Sequence of chain 1.C:
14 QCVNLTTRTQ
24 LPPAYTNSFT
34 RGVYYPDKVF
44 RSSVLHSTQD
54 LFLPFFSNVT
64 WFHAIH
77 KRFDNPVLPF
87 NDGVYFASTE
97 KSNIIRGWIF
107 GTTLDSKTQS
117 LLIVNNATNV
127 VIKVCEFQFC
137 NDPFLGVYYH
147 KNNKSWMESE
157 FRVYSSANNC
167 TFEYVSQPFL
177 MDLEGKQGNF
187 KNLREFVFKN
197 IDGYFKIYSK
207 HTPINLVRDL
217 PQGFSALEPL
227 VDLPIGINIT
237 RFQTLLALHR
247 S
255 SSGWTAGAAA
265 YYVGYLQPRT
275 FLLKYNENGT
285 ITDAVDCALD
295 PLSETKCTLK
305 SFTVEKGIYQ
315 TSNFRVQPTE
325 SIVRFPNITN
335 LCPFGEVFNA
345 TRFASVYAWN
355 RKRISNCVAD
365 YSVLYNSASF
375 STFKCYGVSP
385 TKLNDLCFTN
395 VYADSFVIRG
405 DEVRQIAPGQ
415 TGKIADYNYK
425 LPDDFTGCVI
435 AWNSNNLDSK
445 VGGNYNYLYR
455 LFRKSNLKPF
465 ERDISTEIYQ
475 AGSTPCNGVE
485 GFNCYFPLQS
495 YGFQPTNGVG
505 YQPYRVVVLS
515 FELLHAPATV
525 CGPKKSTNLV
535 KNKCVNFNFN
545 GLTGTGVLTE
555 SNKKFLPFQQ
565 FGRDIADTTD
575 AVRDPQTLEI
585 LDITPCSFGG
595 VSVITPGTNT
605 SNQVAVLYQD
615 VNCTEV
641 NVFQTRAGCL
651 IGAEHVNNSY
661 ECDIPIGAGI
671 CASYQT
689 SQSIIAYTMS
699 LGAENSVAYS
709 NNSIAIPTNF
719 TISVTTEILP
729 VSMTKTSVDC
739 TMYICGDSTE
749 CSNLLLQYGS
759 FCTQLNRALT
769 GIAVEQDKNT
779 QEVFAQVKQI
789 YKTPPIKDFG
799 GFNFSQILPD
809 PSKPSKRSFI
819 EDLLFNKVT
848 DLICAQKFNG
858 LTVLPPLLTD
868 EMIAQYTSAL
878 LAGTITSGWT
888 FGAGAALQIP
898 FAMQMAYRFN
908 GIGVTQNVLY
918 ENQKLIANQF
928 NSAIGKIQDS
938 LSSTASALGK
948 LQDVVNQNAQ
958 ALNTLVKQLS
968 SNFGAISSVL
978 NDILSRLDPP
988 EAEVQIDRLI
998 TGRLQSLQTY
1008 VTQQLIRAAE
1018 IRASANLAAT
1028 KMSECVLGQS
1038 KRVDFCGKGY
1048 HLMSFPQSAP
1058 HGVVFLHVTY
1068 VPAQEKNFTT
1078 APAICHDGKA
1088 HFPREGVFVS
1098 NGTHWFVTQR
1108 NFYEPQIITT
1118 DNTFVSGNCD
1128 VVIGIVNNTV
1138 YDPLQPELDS

Binding-site contacts:
Ligand atom C5 contacts residue ASN717 of chain 1.C at 3.7 Å.
Ligand atom O7 contacts residue ASN925 of chain 1.C at 2.9 Å.
Ligand atom C8 contacts residue LEU922 of chain 1.C at 4.0 Å (hydrophobic).
Ligand atom O6 contacts residue THR719 of chain 1.C at 3.5 Å (h-bond).
Ligand atom C5 contacts residue GLN926 of chain 1.C at 3.6 Å.
Ligand atom C1 contacts residue ASN717 of chain 1.C at 1.4 Å.
Ligand atom O6 contacts residue PHE718 of chain 1.C at 4.1 Å.
Ligand atom C7 contacts residue ASN717 of chain 1.C at 3.2 Å.
Ligand atom N2 contacts residue ASN717 of chain 1.C at 2.9 Å (h-bond).
Ligand atom O6 contacts residue GLN926 of chain 1.C at 2.8 Å (h-bond).
Ligand atom C8 contacts residue ASN925 of chain 1.C at 3.5 Å.
Ligand atom C7 contacts residue ASN925 of chain 1.C at 3.5 Å.
Ligand atom C8 contacts residue GLN926 of chain 1.C at 3.8 Å.
Ligand atom C3 contacts residue ASN717 of chain 1.C at 3.8 Å.
Ligand atom C6 contacts residue GLN926 of chain 1.C at 3.6 Å.
Ligand atom O5 contacts residue GLN926 of chain 1.C at 4.1 Å.
Ligand atom O7 contacts residue ASN717 of chain 1.C at 3.1 Å (h-bond).
Ligand atom O7 contacts residue LEU922 of chain 1.C at 3.3 Å.
Ligand atom C7 contacts residue LEU922 of chain 1.C at 3.8 Å (hydrophobic).
Ligand atom C8 contacts residue ASN717 of chain 1.C at 4.3 Å.
Ligand atom C4 contacts residue ASN717 of chain 1.C at 4.2 Å.
Ligand atom C2 contacts residue ASN717 of chain 1.C at 2.5 Å.
Ligand atom O5 contacts residue ASN717 of chain 1.C at 2.4 Å (h-bond).
Ligand atom O5 contacts residue PHE718 of chain 1.C at 4.5 Å.

The small molecule below binds the protein below.
Small molecule (SMILES): CC(=O)N[C@H]1[C@H](O[C@H]2[C@H](O)[C@@H](NC(C)=O)CO[C@@H]2CO)O[C@H](CO)[C@@H](O)[C@@H]1O